Binding-site contacts:
Ligand atom O7 contacts residue ASN65 of chain 2.A at 3.4 Å (h-bond).
Ligand atom C4 contacts residue ASN65 of chain 2.A at 4.1 Å.
Ligand atom C8 contacts residue ILE386 of chain 2.A at 4.4 Å (hydrophobic).
Ligand atom C7 contacts residue ASN65 of chain 2.A at 3.5 Å.
Ligand atom C1 contacts residue ASN65 of chain 2.A at 1.4 Å.
Ligand atom N2 contacts residue ASN65 of chain 2.A at 3.1 Å (h-bond).
Ligand atom C3 contacts residue ASN65 of chain 2.A at 3.8 Å.
Ligand atom C2 contacts residue ASN65 of chain 2.A at 2.5 Å.
Ligand atom O5 contacts residue ASN65 of chain 2.A at 2.2 Å (h-bond).
Ligand atom C5 contacts residue ASN65 of chain 2.A at 3.5 Å.
Ligand atom C8 contacts residue ILE355 of chain 2.A at 4.0 Å (hydrophobic).

Sequence of chain 2.A:
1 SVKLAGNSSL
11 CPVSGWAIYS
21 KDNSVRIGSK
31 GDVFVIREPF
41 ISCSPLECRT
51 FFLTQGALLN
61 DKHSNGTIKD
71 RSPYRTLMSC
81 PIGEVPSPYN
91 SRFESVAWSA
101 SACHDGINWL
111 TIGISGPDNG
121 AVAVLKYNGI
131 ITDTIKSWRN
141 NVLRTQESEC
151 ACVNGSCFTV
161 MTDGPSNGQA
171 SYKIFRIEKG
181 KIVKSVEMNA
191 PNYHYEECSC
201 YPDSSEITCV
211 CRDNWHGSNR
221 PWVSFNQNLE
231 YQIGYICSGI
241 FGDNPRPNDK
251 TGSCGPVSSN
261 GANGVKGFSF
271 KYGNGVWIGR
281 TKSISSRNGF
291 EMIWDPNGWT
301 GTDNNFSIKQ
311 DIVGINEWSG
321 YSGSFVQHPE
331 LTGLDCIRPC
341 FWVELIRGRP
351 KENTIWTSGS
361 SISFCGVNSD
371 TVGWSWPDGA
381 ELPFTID

A small-molecule ligand and the protein it binds are described below.
Small molecule (SMILES): CC(=O)N[C@H]1[C@H](O[C@H]2[C@H](O)[C@@H](NC(C)=O)CO[C@@H]2CO)O[C@H](CO)[C@@H](O)[C@@H]1O